Sequence of chain 1.A:
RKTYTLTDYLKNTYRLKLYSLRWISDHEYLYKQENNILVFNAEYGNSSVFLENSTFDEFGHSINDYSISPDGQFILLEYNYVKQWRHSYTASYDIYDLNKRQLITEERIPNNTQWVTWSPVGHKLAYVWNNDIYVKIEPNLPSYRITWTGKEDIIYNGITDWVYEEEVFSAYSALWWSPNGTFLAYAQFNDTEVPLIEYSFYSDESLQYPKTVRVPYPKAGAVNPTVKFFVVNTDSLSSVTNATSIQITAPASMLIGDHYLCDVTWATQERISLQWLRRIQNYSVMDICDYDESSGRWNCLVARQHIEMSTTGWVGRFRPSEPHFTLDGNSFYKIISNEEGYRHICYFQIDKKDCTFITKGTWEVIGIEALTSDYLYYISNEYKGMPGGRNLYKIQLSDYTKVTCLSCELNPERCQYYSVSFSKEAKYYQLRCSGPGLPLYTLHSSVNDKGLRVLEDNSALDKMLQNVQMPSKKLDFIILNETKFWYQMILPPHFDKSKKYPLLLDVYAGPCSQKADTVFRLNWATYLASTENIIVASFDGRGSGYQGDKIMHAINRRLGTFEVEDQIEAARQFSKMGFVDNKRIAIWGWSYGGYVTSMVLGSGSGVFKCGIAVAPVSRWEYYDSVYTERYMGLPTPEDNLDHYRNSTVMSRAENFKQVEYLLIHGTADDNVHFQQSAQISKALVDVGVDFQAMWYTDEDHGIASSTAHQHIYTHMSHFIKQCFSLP

Binding-site contacts:
Ligand atom C2 contacts residue ASN124 of chain 1.A at 2.4 Å.
Ligand atom C1 contacts residue ASN124 of chain 1.A at 1.5 Å.
Ligand atom C5 contacts residue ASN124 of chain 1.A at 3.7 Å.
Ligand atom C3 contacts residue ASN124 of chain 1.A at 3.8 Å.
Ligand atom O7 contacts residue ASN124 of chain 1.A at 3.3 Å (h-bond).
Ligand atom C4 contacts residue ASN124 of chain 1.A at 4.2 Å.
Ligand atom N2 contacts residue ASN124 of chain 1.A at 2.8 Å (h-bond).
Ligand atom C8 contacts residue ARG121 of chain 1.A at 4.2 Å.
Ligand atom C7 contacts residue ASN124 of chain 1.A at 3.4 Å.
Ligand atom O5 contacts residue ASN124 of chain 1.A at 2.4 Å (h-bond).

The small molecule below binds the protein below.
Small molecule (SMILES): CC(=O)N[C@@H]1[C@@H](O)[C@H](O)[C@@H](CO)O[C@H]1O